Sequence of chain 1.A:
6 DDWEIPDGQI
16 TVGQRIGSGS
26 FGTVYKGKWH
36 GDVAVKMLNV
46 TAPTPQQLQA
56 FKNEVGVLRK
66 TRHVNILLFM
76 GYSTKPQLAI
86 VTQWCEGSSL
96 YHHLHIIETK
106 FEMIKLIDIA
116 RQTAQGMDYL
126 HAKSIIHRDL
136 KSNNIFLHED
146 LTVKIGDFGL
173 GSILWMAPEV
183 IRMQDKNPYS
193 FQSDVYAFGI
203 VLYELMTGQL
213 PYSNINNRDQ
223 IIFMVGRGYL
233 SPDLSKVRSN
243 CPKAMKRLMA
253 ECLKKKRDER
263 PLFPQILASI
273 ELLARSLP

This protein binds this small molecule.
Small molecule (SMILES): N#Cc1c(Oc2ccc(F)c(NC(=O)Nc3cccc(C(F)(F)F)c3)c2)ccc2nc(NC(=O)C3CC3)sc12

Binding-site contacts:
Ligand atom C31 contacts residue ASP152 of chain 1.A at 3.5 Å.
Ligand atom C24 contacts residue ASP152 of chain 1.A at 3.5 Å.
Ligand atom N13 contacts residue TRP89 of chain 1.A at 3.1 Å.
Ligand atom C14 contacts residue CYS90 of chain 1.A at 3.4 Å (hydrophobic).
Ligand atom C4 contacts residue THR87 of chain 1.A at 3.5 Å.
Ligand atom C18 contacts residue GLY92 of chain 1.A at 3.2 Å.
Ligand atom C3 contacts residue LYS41 of chain 1.A at 3.6 Å.
Ligand atom C12 contacts residue TRP89 of chain 1.A at 3.6 Å (hydrophobic).
Ligand atom O6 contacts residue PHE153 of chain 1.A at 3.1 Å.
Ligand atom C16 contacts residue CYS90 of chain 1.A at 3.6 Å (hydrophobic).
Ligand atom F38 contacts residue GLY151 of chain 1.A at 3.1 Å.
Ligand atom C3 contacts residue THR87 of chain 1.A at 3.5 Å.
Ligand atom C8 contacts residue THR87 of chain 1.A at 3.4 Å.
Ligand atom F1 contacts residue ILE85 of chain 1.A at 3.0 Å.
Ligand atom F39 contacts residue LEU63 of chain 1.A at 3.5 Å.
Ligand atom N26 contacts residue ASP152 of chain 1.A at 3.6 Å (salt-bridge).
Ligand atom C17 contacts residue GLY92 of chain 1.A at 3.4 Å.
Ligand atom C16 contacts residue TRP89 of chain 1.A at 3.5 Å (hydrophobic).
Ligand atom C2 contacts residue THR87 of chain 1.A at 3.5 Å.
Ligand atom C27 contacts residue GLU59 of chain 1.A at 3.3 Å.
Ligand atom C27 contacts residue ASP152 of chain 1.A at 3.5 Å.
Ligand atom F38 contacts residue ILE150 of chain 1.A at 3.3 Å.
Ligand atom F1 contacts residue THR87 of chain 1.A at 3.6 Å.
Ligand atom O28 contacts residue ASP152 of chain 1.A at 3.1 Å (salt-bridge).
Ligand atom C8 contacts residue ALA39 of chain 1.A at 3.4 Å (hydrophobic).
Ligand atom C9 contacts residue GLN88 of chain 1.A at 3.5 Å.
Ligand atom C9 contacts residue ALA39 of chain 1.A at 3.4 Å (hydrophobic).
Ligand atom N29 contacts residue GLU59 of chain 1.A at 2.8 Å (salt-bridge).
Ligand atom N11 contacts residue CYS90 of chain 1.A at 3.2 Å (h-bond).
Ligand atom O28 contacts residue LEU72 of chain 1.A at 3.5 Å.
Ligand atom C18 contacts residue CYS90 of chain 1.A at 3.5 Å (hydrophobic).
Ligand atom C12 contacts residue CYS90 of chain 1.A at 3.3 Å (hydrophobic).
Ligand atom C30 contacts residue ASP152 of chain 1.A at 3.4 Å.
Ligand atom N26 contacts residue GLU59 of chain 1.A at 2.9 Å (salt-bridge).
Ligand atom F38 contacts residue HIS132 of chain 1.A at 3.5 Å.
Ligand atom C7 contacts residue PHE153 of chain 1.A at 3.6 Å (hydrophobic).
Ligand atom C35 contacts residue LEU63 of chain 1.A at 3.4 Å (hydrophobic).
Ligand atom C14 contacts residue TRP89 of chain 1.A at 3.4 Å (hydrophobic).
Ligand atom N11 contacts residue TRP89 of chain 1.A at 3.5 Å.
Ligand atom N13 contacts residue CYS90 of chain 1.A at 2.5 Å (h-bond).